Binding-site contacts:
Ligand atom O7 contacts residue VAL38 of chain 1.B at 4.5 Å.
Ligand atom C1 contacts residue ASN14 of chain 1.B at 1.4 Å.
Ligand atom O5 contacts residue ASN14 of chain 1.B at 2.5 Å (h-bond).
Ligand atom C8 contacts residue SER54 of chain 1.C at 4.4 Å.
Ligand atom C3 contacts residue ASN14 of chain 1.B at 3.8 Å.
Ligand atom C4 contacts residue ASN14 of chain 1.B at 4.3 Å.
Ligand atom N2 contacts residue ASN14 of chain 1.B at 2.7 Å (h-bond).
Ligand atom C8 contacts residue PHE13 of chain 1.B at 4.0 Å (hydrophobic).
Ligand atom O5 contacts residue TYR100 of chain 1.D at 3.8 Å.
Ligand atom O5 contacts residue TYR50 of chain 1.C at 4.4 Å.
Ligand atom C2 contacts residue TYR100 of chain 1.D at 4.3 Å (hydrophobic).
Ligand atom O6 contacts residue VAL38 of chain 1.B at 3.8 Å.
Ligand atom C6 contacts residue TYR50 of chain 1.C at 3.3 Å (hydrophobic).
Ligand atom C2 contacts residue ASN14 of chain 1.B at 2.5 Å.
Ligand atom C5 contacts residue TYR50 of chain 1.C at 3.6 Å (hydrophobic).
Ligand atom C1 contacts residue TYR100 of chain 1.D at 3.8 Å (hydrophobic).
Ligand atom C7 contacts residue ASN14 of chain 1.B at 3.9 Å.
Ligand atom C5 contacts residue ASN14 of chain 1.B at 3.7 Å.

Sequence of chain 1.B:
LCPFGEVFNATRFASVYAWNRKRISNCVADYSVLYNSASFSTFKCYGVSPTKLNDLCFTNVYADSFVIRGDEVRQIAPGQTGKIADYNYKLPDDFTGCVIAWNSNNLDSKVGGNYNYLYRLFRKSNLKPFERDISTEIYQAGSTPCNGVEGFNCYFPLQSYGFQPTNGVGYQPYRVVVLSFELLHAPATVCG

Sequence of chain 1.D:
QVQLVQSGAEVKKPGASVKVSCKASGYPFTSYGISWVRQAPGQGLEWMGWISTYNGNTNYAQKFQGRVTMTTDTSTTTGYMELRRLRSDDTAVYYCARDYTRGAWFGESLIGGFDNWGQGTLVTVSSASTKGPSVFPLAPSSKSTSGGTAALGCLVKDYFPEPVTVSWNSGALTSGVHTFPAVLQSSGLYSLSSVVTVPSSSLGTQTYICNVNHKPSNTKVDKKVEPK

Sequence of chain 1.C:
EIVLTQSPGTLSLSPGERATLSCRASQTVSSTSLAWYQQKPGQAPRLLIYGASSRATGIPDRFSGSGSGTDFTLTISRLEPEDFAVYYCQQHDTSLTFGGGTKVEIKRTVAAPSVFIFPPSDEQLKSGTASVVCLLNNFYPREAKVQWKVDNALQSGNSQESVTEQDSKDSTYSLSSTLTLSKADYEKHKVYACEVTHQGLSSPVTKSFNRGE

This protein binds this small molecule.
Small molecule (SMILES): CC(=O)N[C@H]1[C@H](O[C@H]2[C@H](O)[C@@H](NC(C)=O)CO[C@@H]2CO)O[C@H](CO)[C@@H](O[C@@H]2O[C@H](CO)[C@@H](O)[C@H](O)[C@@H]2O)[C@@H]1O